Sequence of chain 19.C:
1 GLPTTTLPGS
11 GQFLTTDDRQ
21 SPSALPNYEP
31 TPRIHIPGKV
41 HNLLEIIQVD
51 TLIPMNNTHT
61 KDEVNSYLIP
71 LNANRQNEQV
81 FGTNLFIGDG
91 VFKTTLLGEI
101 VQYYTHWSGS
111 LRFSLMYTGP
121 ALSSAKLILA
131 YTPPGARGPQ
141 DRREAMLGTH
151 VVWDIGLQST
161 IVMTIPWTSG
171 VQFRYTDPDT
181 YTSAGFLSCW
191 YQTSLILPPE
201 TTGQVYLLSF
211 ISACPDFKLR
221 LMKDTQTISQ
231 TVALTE

Sequence of chain 19.A:
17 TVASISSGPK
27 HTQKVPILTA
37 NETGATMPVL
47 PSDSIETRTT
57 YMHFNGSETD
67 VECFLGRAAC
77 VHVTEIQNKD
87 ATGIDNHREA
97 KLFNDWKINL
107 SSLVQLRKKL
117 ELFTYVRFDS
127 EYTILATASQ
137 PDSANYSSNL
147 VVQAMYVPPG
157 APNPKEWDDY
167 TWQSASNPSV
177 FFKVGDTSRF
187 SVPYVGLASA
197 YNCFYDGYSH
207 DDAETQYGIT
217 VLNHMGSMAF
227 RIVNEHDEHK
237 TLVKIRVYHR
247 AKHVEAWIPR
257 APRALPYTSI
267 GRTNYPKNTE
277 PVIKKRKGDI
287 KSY

This protein binds this small molecule.
Small molecule (SMILES): Cc1cc(CCCCCCCOc2ccc(C3=N[C@@H](C)CO3)cc2)on1

Binding-site contacts:
Ligand atom N2 contacts residue ALA24 of chain 19.C at 3.4 Å.
Ligand atom C7C contacts residue TYR197 of chain 19.A at 3.8 Å (hydrophobic).
Ligand atom C5C contacts residue ILE104 of chain 19.A at 3.8 Å (hydrophobic).
Ligand atom C4 contacts residue MET224 of chain 19.A at 3.8 Å (hydrophobic).
Ligand atom C1B contacts residue MET221 of chain 19.A at 3.8 Å (hydrophobic).
Ligand atom CM1 contacts residue SER107 of chain 19.A at 3.9 Å.
Ligand atom C4 contacts residue TYR152 of chain 19.A at 3.9 Å (hydrophobic).
Ligand atom C5C contacts residue TYR128 of chain 19.A at 3.5 Å (hydrophobic).
Ligand atom C3 contacts residue PRO174 of chain 19.A at 3.8 Å (hydrophobic).
Ligand atom C31 contacts residue SER175 of chain 19.A at 3.6 Å.
Ligand atom C5B contacts residue LEU106 of chain 19.A at 3.5 Å (hydrophobic).
Ligand atom C3B contacts residue MET221 of chain 19.A at 3.8 Å (hydrophobic).
Ligand atom C4C contacts residue TYR152 of chain 19.A at 3.8 Å (hydrophobic).
Ligand atom C6B contacts residue LEU106 of chain 19.A at 3.9 Å (hydrophobic).
Ligand atom O1 contacts residue ALA24 of chain 19.C at 3.6 Å.
Ligand atom C4A contacts residue ASN219 of chain 19.A at 3.5 Å.
Ligand atom C5 contacts residue PHE186 of chain 19.A at 3.5 Å (hydrophobic).
Ligand atom O1B contacts residue MET221 of chain 19.A at 3.4 Å.
Ligand atom C31 contacts residue PRO174 of chain 19.A at 3.4 Å (hydrophobic).
Ligand atom C6C contacts residue MET221 of chain 19.A at 3.7 Å (hydrophobic).
Ligand atom O1 contacts residue PHE186 of chain 19.A at 3.5 Å.
Ligand atom C3 contacts residue PHE186 of chain 19.A at 3.8 Å (hydrophobic).
Ligand atom C6C contacts residue VAL191 of chain 19.A at 3.2 Å (hydrophobic).
Ligand atom C5B contacts residue TYR197 of chain 19.A at 3.7 Å (hydrophobic).
Ligand atom C4B contacts residue LEU106 of chain 19.A at 3.7 Å (hydrophobic).
Ligand atom O1 contacts residue VAL188 of chain 19.A at 3.8 Å.
Ligand atom C31 contacts residue VAL176 of chain 19.A at 3.3 Å (hydrophobic).
Ligand atom C4 contacts residue PHE186 of chain 19.A at 3.6 Å (hydrophobic).
Ligand atom N2 contacts residue PHE186 of chain 19.A at 3.7 Å.
Ligand atom C3C contacts residue TYR128 of chain 19.A at 3.9 Å (hydrophobic).
Ligand atom C6B contacts residue TYR197 of chain 19.A at 3.6 Å (hydrophobic).
Ligand atom C3C contacts residue VAL188 of chain 19.A at 3.3 Å (hydrophobic).
Ligand atom O1 contacts residue TYR152 of chain 19.A at 3.9 Å.
Ligand atom O1B contacts residue TYR128 of chain 19.A at 3.9 Å.
Ligand atom C5 contacts residue TYR152 of chain 19.A at 3.8 Å (hydrophobic).
Ligand atom C31 contacts residue ALA150 of chain 19.A at 3.5 Å (hydrophobic).
Ligand atom C7C contacts residue TYR128 of chain 19.A at 3.6 Å (hydrophobic).
Ligand atom C2C contacts residue VAL188 of chain 19.A at 3.2 Å (hydrophobic).
Ligand atom C2B contacts residue MET221 of chain 19.A at 3.5 Å (hydrophobic).
Ligand atom N3A contacts residue ASN219 of chain 19.A at 3.0 Å (h-bond).